A small-molecule ligand and the protein it binds are described below.
Small molecule (SMILES): COc1ccc(C[C@H](NC(=O)[C@H](C)NC(=O)CN2CCOCC2)C(=O)N[C@@H](Cc2ccccc2)[C@@H](O)[C@H](C)CO)cc1

Binding-site contacts:
Ligand atom C1 contacts residue ARG45 of chain 1.DB at 3.4 Å.
Ligand atom C11 contacts residue ARG19 of chain 1.DB at 3.2 Å.
Ligand atom C3 contacts residue ARG45 of chain 1.DB at 3.5 Å.
Ligand atom N22 contacts residue THR1 of chain 1.DB at 3.7 Å.
Ligand atom O21 contacts residue THR1 of chain 1.DB at 2.3 Å (h-bond).
Ligand atom C32 contacts residue HIS116 of chain 1.XA at 3.5 Å.
Ligand atom C26 contacts residue THR21 of chain 1.DB at 3.6 Å.
Ligand atom C10 contacts residue SER169 of chain 1.DB at 3.6 Å.
Ligand atom N25 contacts residue THR21 of chain 1.DB at 2.8 Å (h-bond).
Ligand atom C42 contacts residue GLY47 of chain 1.DB at 3.3 Å.
Ligand atom O37 contacts residue THR21 of chain 1.DB at 3.6 Å (h-bond).
Ligand atom C7 contacts residue THR1 of chain 1.DB at 2.8 Å.
Ligand atom C11 contacts residue THR1 of chain 1.DB at 2.5 Å.
Ligand atom C8 contacts residue THR1 of chain 1.DB at 2.4 Å.
Ligand atom C4 contacts residue THR20 of chain 1.DB at 3.3 Å.
Ligand atom O39 contacts residue ALA49 of chain 1.DB at 3.0 Å (h-bond).
Ligand atom O37 contacts residue THR22 of chain 1.DB at 3.7 Å.
Ligand atom C23 contacts residue GLY47 of chain 1.DB at 3.5 Å.
Ligand atom C3 contacts residue THR31 of chain 1.DB at 3.7 Å.
Ligand atom O13 contacts residue THR1 of chain 1.DB at 3.0 Å (h-bond).
Ligand atom C4 contacts residue ALA49 of chain 1.DB at 3.7 Å (hydrophobic).
Ligand atom C10 contacts residue THR1 of chain 1.DB at 1.5 Å.
Ligand atom C24 contacts residue THR21 of chain 1.DB at 3.7 Å.
Ligand atom N22 contacts residue GLY47 of chain 1.DB at 2.9 Å (h-bond).
Ligand atom O49 contacts residue THR20 of chain 1.DB at 3.4 Å.
Ligand atom C24 contacts residue GLY47 of chain 1.DB at 3.4 Å.
Ligand atom C7 contacts residue GLY47 of chain 1.DB at 3.3 Å.
Ligand atom C9 contacts residue THR1 of chain 1.DB at 1.4 Å.
Ligand atom C38 contacts residue SER118 of chain 1.XA at 3.7 Å.
Ligand atom O45 contacts residue MET95 of chain 1.DB at 3.4 Å (h-bond).
Ligand atom O21 contacts residue GLY47 of chain 1.DB at 3.0 Å (h-bond).
Ligand atom O34 contacts residue HIS116 of chain 1.XA at 3.7 Å.
Ligand atom C11 contacts residue SER169 of chain 1.DB at 3.1 Å.
Ligand atom O21 contacts residue SER46 of chain 1.DB at 3.7 Å.
Ligand atom C12 contacts residue THR1 of chain 1.DB at 2.5 Å.
Ligand atom C2 contacts residue ARG45 of chain 1.DB at 3.3 Å.
Ligand atom O49 contacts residue THR21 of chain 1.DB at 3.0 Å (h-bond).
Ligand atom C8 contacts residue GLY47 of chain 1.DB at 3.7 Å.
Ligand atom C46 contacts residue SER48 of chain 1.DB at 3.7 Å.
Ligand atom C27 contacts residue THR21 of chain 1.DB at 3.5 Å.

Sequence of chain 1.DB:
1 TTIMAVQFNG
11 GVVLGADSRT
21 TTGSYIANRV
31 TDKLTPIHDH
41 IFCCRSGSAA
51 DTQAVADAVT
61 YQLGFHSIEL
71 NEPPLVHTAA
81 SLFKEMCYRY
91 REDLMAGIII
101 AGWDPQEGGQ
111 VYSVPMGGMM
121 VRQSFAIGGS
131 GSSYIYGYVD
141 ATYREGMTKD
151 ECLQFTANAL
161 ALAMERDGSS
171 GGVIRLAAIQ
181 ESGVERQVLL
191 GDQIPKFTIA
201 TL

Sequence of chain 1.XA:
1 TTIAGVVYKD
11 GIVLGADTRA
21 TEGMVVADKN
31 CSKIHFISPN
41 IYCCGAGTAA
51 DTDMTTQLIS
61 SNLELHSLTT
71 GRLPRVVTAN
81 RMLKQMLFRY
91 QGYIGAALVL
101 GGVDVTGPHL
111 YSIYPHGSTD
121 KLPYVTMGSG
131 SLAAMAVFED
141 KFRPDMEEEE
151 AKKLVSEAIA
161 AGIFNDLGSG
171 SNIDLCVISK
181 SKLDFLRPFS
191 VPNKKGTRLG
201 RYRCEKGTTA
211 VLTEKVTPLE